The small molecule below binds the protein below.
Small molecule (SMILES): Nc1nc2c(ncn2[C@H]2C[C@H](O)[C@@H](CO[P](=O)(O)N[P](=O)(O)OP(=O)(O)O)O2)c(=O)[nH]1

Sequence of chain 1.B:
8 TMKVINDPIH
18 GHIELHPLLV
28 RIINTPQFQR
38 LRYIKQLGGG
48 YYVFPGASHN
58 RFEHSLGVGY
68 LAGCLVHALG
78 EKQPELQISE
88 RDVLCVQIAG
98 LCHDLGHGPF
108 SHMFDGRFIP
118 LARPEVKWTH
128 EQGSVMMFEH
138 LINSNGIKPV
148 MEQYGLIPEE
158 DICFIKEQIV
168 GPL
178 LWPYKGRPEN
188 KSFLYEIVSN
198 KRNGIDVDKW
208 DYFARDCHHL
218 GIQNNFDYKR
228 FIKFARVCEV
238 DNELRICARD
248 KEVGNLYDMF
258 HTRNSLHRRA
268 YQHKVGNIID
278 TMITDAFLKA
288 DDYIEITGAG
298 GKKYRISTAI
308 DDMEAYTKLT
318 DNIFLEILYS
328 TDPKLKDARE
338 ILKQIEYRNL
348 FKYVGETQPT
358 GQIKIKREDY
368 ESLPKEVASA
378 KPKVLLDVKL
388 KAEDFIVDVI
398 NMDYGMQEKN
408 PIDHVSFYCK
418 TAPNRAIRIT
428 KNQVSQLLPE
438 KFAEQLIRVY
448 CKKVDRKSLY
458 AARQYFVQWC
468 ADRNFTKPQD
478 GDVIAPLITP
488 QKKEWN

Binding-site contacts:
Ligand atom O2G contacts residue ARG260 of chain 1.B at 3.1 Å (salt-bridge).
Ligand atom O2A contacts residue ASP101 of chain 1.B at 3.1 Å (salt-bridge).
Ligand atom O1A contacts residue HIS104 of chain 1.B at 3.2 Å (h-bond).
Ligand atom O1A contacts residue HIS127 of chain 1.B at 2.6 Å (h-bond).
Ligand atom O4' contacts residue ARG58 of chain 1.B at 3.1 Å (salt-bridge).
Ligand atom O2A contacts residue FE1 of chain 1.Y at 2.4 Å.
Ligand atom N1 contacts residue TYR268 of chain 1.B at 3.2 Å (h-bond).
Ligand atom O2G contacts residue LYS206 of chain 1.B at 3.2 Å.
Ligand atom O1A contacts residue FE1 of chain 1.Y at 3.4 Å.
Ligand atom O2A contacts residue ASP205 of chain 1.B at 3.5 Å (salt-bridge).
Ligand atom O1A contacts residue ASP101 of chain 1.B at 2.8 Å (salt-bridge).
Ligand atom O3' contacts residue TYR209 of chain 1.B at 3.5 Å.
Ligand atom N2 contacts residue LEU44 of chain 1.B at 3.0 Å (h-bond).
Ligand atom O2G contacts residue TYR209 of chain 1.B at 2.7 Å (h-bond).
Ligand atom C6 contacts residue GLN269 of chain 1.B at 3.2 Å.
Ligand atom PA contacts residue FE1 of chain 1.Y at 3.2 Å.
Ligand atom O4' contacts residue HIS109 of chain 1.B at 3.3 Å.
Ligand atom O1G contacts residue MG1 of chain 1.AA at 1.9 Å.
Ligand atom O2A contacts residue HIS61 of chain 1.B at 3.4 Å (h-bond).
Ligand atom O1G contacts residue LYS206 of chain 1.B at 3.1 Å (salt-bridge).
Ligand atom PB contacts residue ASP205 of chain 1.B at 3.4 Å.
Ligand atom PA contacts residue ARG58 of chain 1.B at 3.5 Å.
Ligand atom PA contacts residue MG1 of chain 1.Z at 3.3 Å.
Ligand atom O1A contacts residue MG1 of chain 1.Z at 2.1 Å.
Ligand atom O1B contacts residue HIS109 of chain 1.B at 3.1 Å (h-bond).
Ligand atom O6 contacts residue GLN269 of chain 1.B at 2.6 Å (h-bond).
Ligand atom C3' contacts residue ASP213 of chain 1.B at 3.3 Å.
Ligand atom PG contacts residue MG1 of chain 1.AA at 3.4 Å.
Ligand atom O5' contacts residue HIS109 of chain 1.B at 2.8 Å (h-bond).
Ligand atom O3' contacts residue GLN43 of chain 1.B at 3.2 Å (h-bond).
Ligand atom C3' contacts residue TYR209 of chain 1.B at 3.5 Å (hydrophobic).
Ligand atom O2B contacts residue ASP205 of chain 1.B at 3.3 Å (salt-bridge).
Ligand atom PA contacts residue ASP205 of chain 1.B at 3.5 Å.
Ligand atom O2B contacts residue MG1 of chain 1.AA at 2.7 Å.
Ligand atom N3A contacts residue ASP205 of chain 1.B at 2.5 Å (salt-bridge).
Ligand atom O3G contacts residue ARG260 of chain 1.B at 3.2 Å (salt-bridge).
Ligand atom C8 contacts residue HIS109 of chain 1.B at 3.3 Å.
Ligand atom O3' contacts residue ASP213 of chain 1.B at 2.6 Å (salt-bridge).
Ligand atom C2' contacts residue TYR268 of chain 1.B at 3.5 Å (hydrophobic).
Ligand atom O2A contacts residue ARG58 of chain 1.B at 2.6 Å (salt-bridge).